Sequence of chain 1.D:
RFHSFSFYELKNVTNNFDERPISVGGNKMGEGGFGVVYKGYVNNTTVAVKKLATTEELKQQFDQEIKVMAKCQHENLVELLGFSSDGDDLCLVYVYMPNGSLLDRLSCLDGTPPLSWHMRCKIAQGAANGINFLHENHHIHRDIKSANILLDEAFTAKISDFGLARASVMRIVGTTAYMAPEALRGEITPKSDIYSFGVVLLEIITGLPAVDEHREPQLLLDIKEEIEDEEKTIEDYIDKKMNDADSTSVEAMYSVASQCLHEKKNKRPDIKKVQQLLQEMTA

Binding-site contacts:
Ligand atom C11 contacts residue SER169 of chain 1.D at 3.7 Å.
Ligand atom C05 contacts residue VAL104 of chain 1.D at 3.3 Å (hydrophobic).
Ligand atom C17 contacts residue SER169 of chain 1.D at 3.5 Å.
Ligand atom N22 contacts residue GLY109 of chain 1.D at 3.3 Å.
Ligand atom N16 contacts residue GLU35 of chain 1.D at 2.6 Å (salt-bridge).
Ligand atom N06 contacts residue TYR103 of chain 1.D at 3.1 Å.
Ligand atom N16 contacts residue ASN157 of chain 1.D at 3.2 Å (h-bond).
Ligand atom O03 contacts residue TYR105 of chain 1.D at 3.7 Å.
Ligand atom C15 contacts residue GLU35 of chain 1.D at 3.5 Å.
Ligand atom C17 contacts residue GLU35 of chain 1.D at 3.4 Å.
Ligand atom C27 contacts residue TYR105 of chain 1.D at 3.6 Å (hydrophobic).
Ligand atom C23 contacts residue MET33 of chain 1.D at 3.4 Å (hydrophobic).
Ligand atom C19 contacts residue LEU159 of chain 1.D at 3.6 Å (hydrophobic).
Ligand atom C02 contacts residue LEU159 of chain 1.D at 3.5 Å (hydrophobic).
Ligand atom C23 contacts residue MET106 of chain 1.D at 3.1 Å (hydrophobic).
Ligand atom O03 contacts residue MET106 of chain 1.D at 2.8 Å (h-bond).
Ligand atom C04 contacts residue ALA52 of chain 1.D at 3.4 Å (hydrophobic).
Ligand atom C17 contacts residue ASN157 of chain 1.D at 3.1 Å.
Ligand atom C14 contacts residue GLU35 of chain 1.D at 3.6 Å.
Ligand atom C02 contacts residue ALA52 of chain 1.D at 3.6 Å (hydrophobic).
Ligand atom C23 contacts residue TYR105 of chain 1.D at 3.6 Å (hydrophobic).
Ligand atom C18 contacts residue ASP170 of chain 1.D at 3.3 Å.
Ligand atom N16 contacts residue ALA156 of chain 1.D at 3.1 Å (h-bond).
Ligand atom C27 contacts residue MET106 of chain 1.D at 3.5 Å (hydrophobic).
Ligand atom C08 contacts residue LEU159 of chain 1.D at 3.6 Å (hydrophobic).
Ligand atom N21 contacts residue GLY109 of chain 1.D at 3.3 Å.
Ligand atom C05 contacts residue ALA52 of chain 1.D at 3.5 Å (hydrophobic).
Ligand atom C17 contacts residue ASP170 of chain 1.D at 3.4 Å.
Ligand atom C27 contacts residue GLY109 of chain 1.D at 3.6 Å.
Ligand atom O03 contacts residue ALA52 of chain 1.D at 3.7 Å.
Ligand atom C18 contacts residue GLU35 of chain 1.D at 3.4 Å.
Ligand atom N09 contacts residue LEU159 of chain 1.D at 3.6 Å.
Ligand atom N13 contacts residue VAL41 of chain 1.D at 3.5 Å.
Ligand atom N25 contacts residue MET33 of chain 1.D at 3.6 Å.
Ligand atom C04 contacts residue LEU159 of chain 1.D at 3.6 Å (hydrophobic).
Ligand atom C18 contacts residue GLY36 of chain 1.D at 3.6 Å.
Ligand atom N01 contacts residue LEU159 of chain 1.D at 3.2 Å.
Ligand atom C15 contacts residue ALA156 of chain 1.D at 2.9 Å (hydrophobic).
Ligand atom N22 contacts residue MET33 of chain 1.D at 3.5 Å (h-bond).
Ligand atom N22 contacts residue MET106 of chain 1.D at 3.5 Å (h-bond).

A small-molecule ligand and the protein it binds are described below.
Small molecule (SMILES): Cn1cc(NC(=O)c2cnn3ccc(N4CCNCC4)nc23)c(C(N)=O)n1